A small-molecule ligand and the protein it binds are described below.
Small molecule (SMILES): Cc1c(C(=O)C2=C(O)CCCC2=O)ccc2c1c(=O)n(CCCCc1ccccc1)c(=O)n2C

Sequence of chain 2.A:
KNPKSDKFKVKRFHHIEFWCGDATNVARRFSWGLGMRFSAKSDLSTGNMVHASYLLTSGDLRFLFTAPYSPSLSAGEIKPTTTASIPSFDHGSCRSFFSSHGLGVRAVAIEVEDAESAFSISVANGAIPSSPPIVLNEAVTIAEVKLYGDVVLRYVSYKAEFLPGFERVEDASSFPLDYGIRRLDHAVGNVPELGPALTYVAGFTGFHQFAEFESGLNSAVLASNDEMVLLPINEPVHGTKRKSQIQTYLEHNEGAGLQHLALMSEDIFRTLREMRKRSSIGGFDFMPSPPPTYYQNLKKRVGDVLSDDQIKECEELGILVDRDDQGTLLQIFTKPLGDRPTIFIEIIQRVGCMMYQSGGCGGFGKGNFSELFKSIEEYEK

Binding-site contacts:
Ligand atom O7 contacts residue HIS198 of chain 2.A at 2.9 Å (h-bond).
Ligand atom O8 contacts residue PHE396 of chain 2.A at 3.7 Å.
Ligand atom C33 contacts residue THR354 of chain 2.A at 3.3 Å.
Ligand atom O24 contacts residue GLU366 of chain 2.A at 2.9 Å (salt-bridge).
Ligand atom N17 contacts residue PHE396 of chain 2.A at 3.6 Å.
Ligand atom C34 contacts residue THR354 of chain 2.A at 3.5 Å.
Ligand atom C22 contacts residue ASN395 of chain 2.A at 3.6 Å.
Ligand atom C28 contacts residue MET307 of chain 2.A at 3.7 Å (hydrophobic).
Ligand atom C5 contacts residue HIS280 of chain 2.A at 3.6 Å.
Ligand atom C10 contacts residue PHE353 of chain 2.A at 3.3 Å (hydrophobic).
Ligand atom O7 contacts residue HIS280 of chain 2.A at 3.1 Å (h-bond).
Ligand atom C13 contacts residue PHE353 of chain 2.A at 3.4 Å (hydrophobic).
Ligand atom C5 contacts residue CO1 of chain 2.B at 3.5 Å.
Ligand atom C2 contacts residue SER239 of chain 2.A at 3.4 Å.
Ligand atom C32 contacts residue PRO356 of chain 2.A at 3.4 Å (hydrophobic).
Ligand atom C23 contacts residue PHE353 of chain 2.A at 3.5 Å (hydrophobic).
Ligand atom C12 contacts residue PHE353 of chain 2.A at 3.6 Å (hydrophobic).
Ligand atom O24 contacts residue PHE391 of chain 2.A at 3.6 Å.
Ligand atom O7 contacts residue CO1 of chain 2.B at 2.0 Å.
Ligand atom C1 contacts residue PRO252 of chain 2.A at 3.6 Å (hydrophobic).
Ligand atom C3 contacts residue LYS393 of chain 2.A at 3.6 Å.
Ligand atom C11 contacts residue PHE391 of chain 2.A at 3.3 Å (hydrophobic).
Ligand atom C9 contacts residue CO1 of chain 2.B at 3.0 Å.
Ligand atom C3 contacts residue ASN254 of chain 2.A at 3.4 Å.
Ligand atom O24 contacts residue HIS280 of chain 2.A at 3.0 Å (h-bond).
Ligand atom C9 contacts residue HIS280 of chain 2.A at 3.5 Å.
Ligand atom C13 contacts residue PHE396 of chain 2.A at 3.5 Å (hydrophobic).
Ligand atom C33 contacts residue PRO356 of chain 2.A at 3.5 Å (hydrophobic).
Ligand atom C2 contacts residue LYS393 of chain 2.A at 3.6 Å.
Ligand atom O24 contacts residue CO1 of chain 2.B at 1.9 Å.
Ligand atom C15 contacts residue PHE353 of chain 2.A at 3.1 Å (hydrophobic).
Ligand atom C6 contacts residue HIS280 of chain 2.A at 3.6 Å.
Ligand atom C3 contacts residue SER239 of chain 2.A at 3.3 Å.
Ligand atom C11 contacts residue PHE353 of chain 2.A at 3.5 Å (hydrophobic).
Ligand atom C9 contacts residue PHE391 of chain 2.A at 3.6 Å (hydrophobic).
Ligand atom C6 contacts residue CO1 of chain 2.B at 3.1 Å.
Ligand atom C12 contacts residue GLY392 of chain 2.A at 3.6 Å.
Ligand atom C23 contacts residue HIS280 of chain 2.A at 3.6 Å.
Ligand atom C14 contacts residue PHE353 of chain 2.A at 3.2 Å (hydrophobic).
Ligand atom C34 contacts residue MET307 of chain 2.A at 3.3 Å (hydrophobic).